The protein below binds the small molecule below.
Small molecule (SMILES): OC[C@H]1O[C@@H](O[C@H]2[C@H](O)[C@H](O)[C@H](O[C@H]3[C@H](O)[C@H](O)[C@H](O)O[C@@H]3CO)O[C@@H]2CO)[C@@H](O)[C@@H](O)[C@@H]1O

Binding-site contacts:
Ligand atom C1 contacts residue ASN293 of chain 1.B at 4.2 Å.
Ligand atom O3 contacts residue THR294 of chain 1.B at 2.9 Å (h-bond).
Ligand atom O3 contacts residue ASN293 of chain 1.B at 3.6 Å.
Ligand atom C2 contacts residue ASN293 of chain 1.B at 3.3 Å.
Ligand atom O1 contacts residue TRP288 of chain 1.B at 3.8 Å.
Ligand atom C6 contacts residue TRP94 of chain 1.B at 3.7 Å (hydrophobic).
Ligand atom C2 contacts residue THR294 of chain 1.B at 4.2 Å.
Ligand atom O6 contacts residue THR294 of chain 1.B at 2.7 Å (h-bond).
Ligand atom C6 contacts residue TYR66 of chain 1.B at 3.3 Å (hydrophobic).
Ligand atom C4 contacts residue TRP65 of chain 1.B at 3.9 Å (hydrophobic).
Ligand atom C5 contacts residue GOL1 of chain 1.T at 3.5 Å.
Ligand atom C5 contacts residue TRP65 of chain 1.B at 4.2 Å (hydrophobic).
Ligand atom C1 contacts residue GOL1 of chain 1.T at 3.3 Å.
Ligand atom O6 contacts residue GOL1 of chain 1.T at 3.3 Å (h-bond).
Ligand atom C6 contacts residue GLY292 of chain 1.B at 3.4 Å.
Ligand atom C1 contacts residue THR294 of chain 1.B at 4.2 Å.
Ligand atom O4 contacts residue THR294 of chain 1.B at 4.1 Å.
Ligand atom C3 contacts residue THR294 of chain 1.B at 3.7 Å.
Ligand atom O5 contacts residue THR294 of chain 1.B at 3.1 Å (h-bond).
Ligand atom C2 contacts residue TRP65 of chain 1.B at 3.4 Å (hydrophobic).
Ligand atom O6 contacts residue GLY292 of chain 1.B at 4.2 Å.
Ligand atom C6 contacts residue THR294 of chain 1.B at 3.5 Å.
Ligand atom C3 contacts residue TRP65 of chain 1.B at 3.5 Å (hydrophobic).
Ligand atom C1 contacts residue TRP65 of chain 1.B at 3.9 Å (hydrophobic).
Ligand atom O1 contacts residue GOL1 of chain 1.T at 2.8 Å.
Ligand atom O3 contacts residue TRP65 of chain 1.B at 3.8 Å.
Ligand atom O2 contacts residue TRP288 of chain 1.B at 3.6 Å.
Ligand atom C6 contacts residue TRP65 of chain 1.B at 3.5 Å (hydrophobic).
Ligand atom O2 contacts residue ASN293 of chain 1.B at 2.7 Å (h-bond).
Ligand atom C2 contacts residue TRP94 of chain 1.B at 3.9 Å (hydrophobic).
Ligand atom C5 contacts residue THR294 of chain 1.B at 3.9 Å.
Ligand atom O5 contacts residue GOL1 of chain 1.T at 2.4 Å (h-bond).
Ligand atom O2 contacts residue TRP65 of chain 1.B at 2.7 Å (h-bond).
Ligand atom O1 contacts residue ASN293 of chain 1.B at 3.8 Å.
Ligand atom O6 contacts residue TRP94 of chain 1.B at 3.6 Å.
Ligand atom O4 contacts residue TRP65 of chain 1.B at 3.4 Å.
Ligand atom O6 contacts residue TYR66 of chain 1.B at 4.0 Å.
Ligand atom C6 contacts residue GOL1 of chain 1.T at 3.5 Å.
Ligand atom O3 contacts residue GLY292 of chain 1.B at 4.0 Å.
Ligand atom O3 contacts residue TRP94 of chain 1.B at 3.8 Å.

Sequence of chain 1.B:
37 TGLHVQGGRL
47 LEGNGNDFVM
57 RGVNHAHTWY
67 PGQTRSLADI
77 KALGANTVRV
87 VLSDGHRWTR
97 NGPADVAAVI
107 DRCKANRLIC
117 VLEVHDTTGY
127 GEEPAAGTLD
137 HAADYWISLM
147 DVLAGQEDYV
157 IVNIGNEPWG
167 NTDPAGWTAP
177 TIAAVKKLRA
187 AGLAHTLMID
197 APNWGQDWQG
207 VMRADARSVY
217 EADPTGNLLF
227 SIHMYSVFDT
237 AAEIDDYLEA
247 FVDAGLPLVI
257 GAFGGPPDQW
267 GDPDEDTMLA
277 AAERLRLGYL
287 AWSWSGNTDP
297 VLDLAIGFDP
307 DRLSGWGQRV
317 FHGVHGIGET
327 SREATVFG